Binding-site contacts:
Ligand atom O2 contacts residue ILE248 of chain 1.B at 2.8 Å (h-bond).
Ligand atom C2 contacts residue OXY1 of chain 1.F at 3.5 Å.
Ligand atom N7 contacts residue ALA71 of chain 1.A at 3.5 Å.
Ligand atom N1 contacts residue OXY1 of chain 1.F at 3.5 Å (h-bond).
Ligand atom C4 contacts residue OXY1 of chain 1.F at 3.3 Å.
Ligand atom N8 contacts residue ASP73 of chain 1.A at 3.7 Å.
Ligand atom O6 contacts residue VAL69 of chain 1.A at 3.8 Å.
Ligand atom O2 contacts residue SER247 of chain 1.B at 3.3 Å.
Ligand atom C5 contacts residue PHE183 of chain 1.B at 3.4 Å (hydrophobic).
Ligand atom N1 contacts residue GLN249 of chain 1.B at 2.9 Å (h-bond).
Ligand atom C6 contacts residue GLN249 of chain 1.B at 3.6 Å.
Ligand atom O6 contacts residue THR72 of chain 1.A at 3.6 Å.
Ligand atom N9 contacts residue OXY1 of chain 1.F at 3.6 Å.
Ligand atom O2 contacts residue ARG200 of chain 1.B at 2.8 Å (salt-bridge).
Ligand atom C6 contacts residue PHE183 of chain 1.B at 3.5 Å (hydrophobic).
Ligand atom C5 contacts residue THR72 of chain 1.A at 3.8 Å.
Ligand atom N7 contacts residue THR72 of chain 1.A at 2.9 Å (h-bond).
Ligand atom N8 contacts residue LEU194 of chain 1.B at 3.8 Å.
Ligand atom N7 contacts residue PHE183 of chain 1.B at 3.6 Å.
Ligand atom N8 contacts residue THR72 of chain 1.A at 3.3 Å (h-bond).
Ligand atom N3 contacts residue OXY1 of chain 1.F at 3.5 Å (h-bond).
Ligand atom N3 contacts residue PHE183 of chain 1.B at 3.8 Å.
Ligand atom N9 contacts residue PHE183 of chain 1.B at 3.5 Å.
Ligand atom N8 contacts residue OXY1 of chain 1.F at 3.7 Å.
Ligand atom C4 contacts residue PHE183 of chain 1.B at 3.4 Å (hydrophobic).
Ligand atom N1 contacts residue PHE183 of chain 1.B at 3.7 Å.
Ligand atom O6 contacts residue TYR10 of chain 1.A at 3.8 Å.
Ligand atom C2 contacts residue PHE183 of chain 1.B at 3.8 Å (hydrophobic).
Ligand atom N3 contacts residue ASN275 of chain 1.B at 3.5 Å (h-bond).
Ligand atom N1 contacts residue GLN303 of chain 1.B at 3.8 Å.
Ligand atom C2 contacts residue ARG200 of chain 1.B at 3.5 Å.
Ligand atom C2 contacts residue GLN249 of chain 1.B at 3.7 Å.
Ligand atom N3 contacts residue ARG200 of chain 1.B at 3.2 Å (salt-bridge).
Ligand atom N7 contacts residue OXY1 of chain 1.F at 3.5 Å (h-bond).
Ligand atom N8 contacts residue PHE183 of chain 1.B at 3.6 Å.
Ligand atom N8 contacts residue ALA71 of chain 1.A at 3.8 Å.
Ligand atom C6 contacts residue OXY1 of chain 1.F at 3.3 Å.
Ligand atom C5 contacts residue OXY1 of chain 1.F at 3.2 Å.
Ligand atom O2 contacts residue GLN249 of chain 1.B at 3.6 Å (h-bond).
Ligand atom O6 contacts residue GLN249 of chain 1.B at 2.9 Å (h-bond).

Sequence of chain 1.A:
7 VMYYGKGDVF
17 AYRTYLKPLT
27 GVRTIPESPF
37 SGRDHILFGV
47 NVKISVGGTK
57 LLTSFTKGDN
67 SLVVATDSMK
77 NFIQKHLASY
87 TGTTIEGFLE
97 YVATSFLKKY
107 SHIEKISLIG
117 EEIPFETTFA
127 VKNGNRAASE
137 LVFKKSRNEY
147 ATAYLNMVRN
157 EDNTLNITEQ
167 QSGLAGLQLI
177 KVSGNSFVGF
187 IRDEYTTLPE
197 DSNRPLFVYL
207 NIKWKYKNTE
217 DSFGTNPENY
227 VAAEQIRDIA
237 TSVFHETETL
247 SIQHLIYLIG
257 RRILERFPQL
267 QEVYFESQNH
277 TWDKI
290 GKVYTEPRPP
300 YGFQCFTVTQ

Sequence of chain 1.B:
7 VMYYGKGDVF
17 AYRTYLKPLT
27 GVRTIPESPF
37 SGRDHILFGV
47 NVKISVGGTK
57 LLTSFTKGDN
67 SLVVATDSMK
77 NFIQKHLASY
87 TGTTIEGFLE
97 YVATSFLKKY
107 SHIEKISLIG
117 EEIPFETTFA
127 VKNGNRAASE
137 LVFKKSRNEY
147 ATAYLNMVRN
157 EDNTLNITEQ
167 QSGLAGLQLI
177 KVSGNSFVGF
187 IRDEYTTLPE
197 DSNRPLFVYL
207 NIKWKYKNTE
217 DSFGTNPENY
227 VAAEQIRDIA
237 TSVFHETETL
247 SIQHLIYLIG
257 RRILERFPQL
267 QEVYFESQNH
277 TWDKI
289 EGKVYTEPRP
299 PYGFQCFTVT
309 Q

A small-molecule ligand and the protein it binds are described below.
Small molecule (SMILES): O=c1[nH]c(=O)c2nn[nH]c2[nH]1